A protein and the small-molecule ligand that binds it are described below.
Small molecule (SMILES): CC(=O)N[C@H]1[C@H](O[C@H]2[C@H](O)[C@@H](NC(C)=O)CO[C@@H]2CO)O[C@H](CO)[C@@H](O)[C@@H]1O

Binding-site contacts:
Ligand atom C5 contacts residue ASN175 of chain 1.E at 3.6 Å.
Ligand atom C7 contacts residue ASN175 of chain 1.E at 3.5 Å.
Ligand atom C6 contacts residue TYR240 of chain 1.E at 4.2 Å (hydrophobic).
Ligand atom C4 contacts residue ASN175 of chain 1.E at 4.2 Å.
Ligand atom C2 contacts residue ASN175 of chain 1.E at 2.5 Å.
Ligand atom O7 contacts residue ASN175 of chain 1.E at 3.5 Å (h-bond).
Ligand atom C6 contacts residue PHE220 of chain 1.E at 3.9 Å (hydrophobic).
Ligand atom C8 contacts residue GLU218 of chain 1.E at 3.9 Å.
Ligand atom C3 contacts residue ASN175 of chain 1.E at 3.8 Å.
Ligand atom C1 contacts residue TYR240 of chain 1.E at 4.2 Å (hydrophobic).
Ligand atom C7 contacts residue ILE242 of chain 1.E at 4.3 Å (hydrophobic).
Ligand atom O6 contacts residue TYR240 of chain 1.E at 3.2 Å (h-bond).
Ligand atom N2 contacts residue ASN175 of chain 1.E at 3.0 Å (h-bond).
Ligand atom N2 contacts residue ILE242 of chain 1.E at 4.3 Å.
Ligand atom O5 contacts residue ASN175 of chain 1.E at 2.3 Å (h-bond).
Ligand atom O6 contacts residue PHE220 of chain 1.E at 3.5 Å.
Ligand atom C8 contacts residue ILE242 of chain 1.E at 3.7 Å (hydrophobic).
Ligand atom O5 contacts residue TYR240 of chain 1.E at 4.2 Å.
Ligand atom C1 contacts residue ASN175 of chain 1.E at 1.4 Å.
Ligand atom O7 contacts residue TYR240 of chain 1.E at 4.3 Å.
Ligand atom C6 contacts residue GLN222 of chain 1.E at 4.4 Å.
Ligand atom C5 contacts residue TYR240 of chain 1.E at 3.8 Å (hydrophobic).

Sequence of chain 1.E:
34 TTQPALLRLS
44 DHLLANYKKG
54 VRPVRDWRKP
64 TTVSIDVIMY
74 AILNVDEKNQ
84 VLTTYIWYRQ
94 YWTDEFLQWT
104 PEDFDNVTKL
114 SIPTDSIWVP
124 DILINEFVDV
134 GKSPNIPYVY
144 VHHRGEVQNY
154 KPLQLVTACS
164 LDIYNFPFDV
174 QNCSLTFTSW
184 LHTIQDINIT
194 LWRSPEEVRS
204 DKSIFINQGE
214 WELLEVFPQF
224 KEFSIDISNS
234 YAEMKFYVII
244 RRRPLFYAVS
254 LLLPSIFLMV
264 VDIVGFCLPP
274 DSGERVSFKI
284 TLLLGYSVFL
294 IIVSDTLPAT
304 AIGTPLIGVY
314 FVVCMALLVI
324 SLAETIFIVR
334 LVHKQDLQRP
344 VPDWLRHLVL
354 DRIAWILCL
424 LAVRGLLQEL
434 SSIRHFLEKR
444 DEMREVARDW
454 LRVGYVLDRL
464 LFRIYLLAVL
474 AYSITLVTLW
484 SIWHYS